Binding-site contacts:
Ligand atom C3 contacts residue ASP122 of chain 1.A at 3.4 Å.
Ligand atom C21 contacts residue TYR61 of chain 1.A at 3.3 Å (hydrophobic).
Ligand atom N3 contacts residue SER126 of chain 1.A at 3.7 Å.
Ligand atom C5 contacts residue ASP122 of chain 1.A at 3.6 Å.
Ligand atom C15 contacts residue ARG92 of chain 1.A at 3.6 Å.
Ligand atom C23 contacts residue GLU85 of chain 1.A at 3.5 Å.
Ligand atom F1 contacts residue GLU85 of chain 1.A at 3.6 Å.
Ligand atom C24 contacts residue TYR61 of chain 1.A at 3.6 Å (hydrophobic).
Ligand atom C22 contacts residue TYR61 of chain 1.A at 3.3 Å (hydrophobic).
Ligand atom C11 contacts residue TYR88 of chain 1.A at 3.7 Å (hydrophobic).
Ligand atom C2 contacts residue ASP122 of chain 1.A at 3.7 Å.
Ligand atom N4 contacts residue MET125 of chain 1.A at 3.8 Å.
Ligand atom C23 contacts residue LEU81 of chain 1.A at 3.5 Å (hydrophobic).
Ligand atom C31 contacts residue MET125 of chain 1.A at 3.8 Å (hydrophobic).
Ligand atom CL1 contacts residue ILE84 of chain 1.A at 3.6 Å.
Ligand atom C39 contacts residue SER158 of chain 1.A at 3.4 Å.
Ligand atom C6 contacts residue TYR61 of chain 1.A at 3.7 Å (hydrophobic).
Ligand atom C16 contacts residue ASP122 of chain 1.A at 3.2 Å.
Ligand atom C36 contacts residue MET125 of chain 1.A at 3.6 Å (hydrophobic).
Ligand atom C25 contacts residue TYR61 of chain 1.A at 3.6 Å (hydrophobic).
Ligand atom C24 contacts residue ARG503 of chain 1.A at 3.8 Å.
Ligand atom O1 contacts residue TYR61 of chain 1.A at 2.6 Å (h-bond).
Ligand atom C25 contacts residue ARG503 of chain 1.A at 3.3 Å.
Ligand atom C15 contacts residue TYR88 of chain 1.A at 3.4 Å (hydrophobic).
Ligand atom CL1 contacts residue GLU85 of chain 1.A at 3.7 Å.
Ligand atom C24 contacts residue GLU85 of chain 1.A at 3.7 Å.
Ligand atom C35 contacts residue ARG128 of chain 1.A at 3.8 Å.
Ligand atom C39 contacts residue ILE135 of chain 1.A at 3.5 Å (hydrophobic).
Ligand atom C31 contacts residue TYR61 of chain 1.A at 3.8 Å (hydrophobic).
Ligand atom C15 contacts residue ASP122 of chain 1.A at 3.3 Å.
Ligand atom C2 contacts residue TYR61 of chain 1.A at 3.8 Å (hydrophobic).
Ligand atom O1 contacts residue MET125 of chain 1.A at 3.7 Å.
Ligand atom C66 contacts residue ASP122 of chain 1.A at 3.4 Å.
Ligand atom C26 contacts residue TYR61 of chain 1.A at 3.4 Å (hydrophobic).
Ligand atom C23 contacts residue TYR61 of chain 1.A at 3.5 Å (hydrophobic).
Ligand atom CL1 contacts residue TYR88 of chain 1.A at 3.7 Å.
Ligand atom C25 contacts residue GLU85 of chain 1.A at 3.8 Å.
Ligand atom C16 contacts residue TYR88 of chain 1.A at 3.3 Å (hydrophobic).
Ligand atom C38 contacts residue SER158 of chain 1.A at 3.2 Å.
Ligand atom CL1 contacts residue THR57 of chain 1.A at 3.4 Å.

This protein binds this small molecule.
Small molecule (SMILES): C[C@H](NC(=O)NC1C2CC3CC(C2)CC1C3)C(=O)N1CC[C@H](c2ccccc2Cl)N1c1ccccc1F

Sequence of chain 1.A:
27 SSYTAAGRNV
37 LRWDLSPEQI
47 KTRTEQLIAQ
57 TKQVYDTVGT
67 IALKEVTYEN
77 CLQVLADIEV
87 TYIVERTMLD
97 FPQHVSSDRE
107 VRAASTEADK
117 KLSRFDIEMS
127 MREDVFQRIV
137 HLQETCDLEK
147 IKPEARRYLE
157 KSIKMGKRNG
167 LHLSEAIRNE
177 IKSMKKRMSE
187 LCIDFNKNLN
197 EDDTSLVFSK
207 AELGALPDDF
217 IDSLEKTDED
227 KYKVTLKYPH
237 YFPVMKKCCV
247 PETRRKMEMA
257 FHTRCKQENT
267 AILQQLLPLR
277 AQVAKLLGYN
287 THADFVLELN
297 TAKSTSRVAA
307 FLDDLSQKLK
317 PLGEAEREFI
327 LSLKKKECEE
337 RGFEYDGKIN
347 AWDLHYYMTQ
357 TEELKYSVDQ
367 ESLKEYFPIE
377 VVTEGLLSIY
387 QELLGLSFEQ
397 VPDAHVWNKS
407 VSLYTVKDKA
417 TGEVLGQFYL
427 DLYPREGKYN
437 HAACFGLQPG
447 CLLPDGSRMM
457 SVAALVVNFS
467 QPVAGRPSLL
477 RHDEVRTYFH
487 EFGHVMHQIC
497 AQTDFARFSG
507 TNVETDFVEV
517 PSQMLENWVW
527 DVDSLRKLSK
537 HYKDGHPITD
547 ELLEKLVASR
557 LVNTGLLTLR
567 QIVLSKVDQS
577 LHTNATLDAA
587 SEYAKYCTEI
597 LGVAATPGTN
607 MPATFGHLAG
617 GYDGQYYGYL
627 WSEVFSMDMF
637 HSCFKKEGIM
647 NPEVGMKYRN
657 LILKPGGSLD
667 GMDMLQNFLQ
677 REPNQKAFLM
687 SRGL